This protein binds this small molecule.
Small molecule (SMILES): CCOC(=O)C=C[C@H](C[C@@H]1CCNC1=O)NC(=O)[C@@H](C)Cc1ccccc1

Sequence of chain 1.C:
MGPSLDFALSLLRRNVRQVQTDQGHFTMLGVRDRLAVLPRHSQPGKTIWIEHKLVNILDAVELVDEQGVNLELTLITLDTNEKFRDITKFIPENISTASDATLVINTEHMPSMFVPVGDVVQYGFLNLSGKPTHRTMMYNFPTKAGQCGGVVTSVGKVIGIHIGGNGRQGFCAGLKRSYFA

Binding-site contacts:
Ligand atom C13 contacts residue THR143 of chain 1.C at 3.7 Å.
Ligand atom O3 contacts residue ALA145 of chain 1.C at 3.4 Å.
Ligand atom N contacts residue ILE163 of chain 1.C at 3.2 Å (h-bond).
Ligand atom C14 contacts residue CYS148 of chain 1.C at 1.8 Å (hydrophobic).
Ligand atom C13 contacts residue GLY165 of chain 1.C at 3.4 Å.
Ligand atom O1 contacts residue GLY164 of chain 1.C at 3.3 Å.
Ligand atom O1 contacts residue GLY165 of chain 1.C at 3.3 Å (h-bond).
Ligand atom C7 contacts residue LEU128 of chain 1.C at 3.5 Å (hydrophobic).
Ligand atom C5 contacts residue SER129 of chain 1.C at 3.8 Å.
Ligand atom C15 contacts residue HIS41 of chain 1.C at 3.2 Å.
Ligand atom C10 contacts residue CYS148 of chain 1.C at 2.8 Å (hydrophobic).
Ligand atom C8 contacts residue LEU128 of chain 1.C at 3.1 Å (hydrophobic).
Ligand atom N contacts residue CYS148 of chain 1.C at 3.0 Å (h-bond).
Ligand atom C7 contacts residue ARG40 of chain 1.C at 3.3 Å.
Ligand atom C12 contacts residue GLY164 of chain 1.C at 3.7 Å.
Ligand atom N1 contacts residue THR143 of chain 1.C at 3.2 Å (h-bond).
Ligand atom N1 contacts residue LYS144 of chain 1.C at 3.5 Å.
Ligand atom C9 contacts residue LEU128 of chain 1.C at 3.2 Å (hydrophobic).
Ligand atom C2 contacts residue ILE163 of chain 1.C at 3.5 Å (hydrophobic).
Ligand atom O1 contacts residue THR143 of chain 1.C at 2.7 Å (h-bond).
Ligand atom C6 contacts residue SER129 of chain 1.C at 3.8 Å.
Ligand atom O1 contacts residue HIS162 of chain 1.C at 3.0 Å (h-bond).
Ligand atom C11 contacts residue CYS148 of chain 1.C at 3.2 Å (hydrophobic).
Ligand atom C8 contacts residue GLU72 of chain 1.C at 3.6 Å.
Ligand atom N contacts residue GLY164 of chain 1.C at 3.9 Å.
Ligand atom O3 contacts residue GLY146 of chain 1.C at 3.0 Å (h-bond).
Ligand atom C17 contacts residue ILE163 of chain 1.C at 3.9 Å (hydrophobic).
Ligand atom C13 contacts residue LYS144 of chain 1.C at 3.8 Å.
Ligand atom C13 contacts residue GLY164 of chain 1.C at 3.7 Å.
Ligand atom C9 contacts residue HIS41 of chain 1.C at 3.3 Å.
Ligand atom C3 contacts residue HIS41 of chain 1.C at 3.8 Å.
Ligand atom C8 contacts residue ARG40 of chain 1.C at 3.6 Å.
Ligand atom C11 contacts residue GLY164 of chain 1.C at 3.8 Å.
Ligand atom N1 contacts residue GLY165 of chain 1.C at 3.8 Å.
Ligand atom C12 contacts residue GLY165 of chain 1.C at 3.6 Å.
Ligand atom O1 contacts residue LYS144 of chain 1.C at 3.6 Å.
Ligand atom C4 contacts residue HIS41 of chain 1.C at 3.6 Å.
Ligand atom C25 contacts residue GLY165 of chain 1.C at 3.8 Å.
Ligand atom C1 contacts residue SER129 of chain 1.C at 3.1 Å.
Ligand atom C15 contacts residue CYS148 of chain 1.C at 2.7 Å (hydrophobic).